Binding-site contacts:
Ligand atom N contacts residue ASP214 of chain 1.A at 3.8 Å.
Ligand atom N contacts residue THR115 of chain 1.A at 2.9 Å (h-bond).
Ligand atom CA contacts residue HIS87 of chain 1.A at 4.2 Å.
Ligand atom CD contacts residue TYR213 of chain 1.A at 3.6 Å (hydrophobic).
Ligand atom N contacts residue HIS87 of chain 1.A at 4.1 Å.
Ligand atom O contacts residue SER172 of chain 1.A at 4.0 Å.
Ligand atom N contacts residue SER113 of chain 1.A at 2.8 Å (h-bond).
Ligand atom OE1 contacts residue ASP214 of chain 1.A at 3.3 Å (salt-bridge).
Ligand atom CA contacts residue SER172 of chain 1.A at 3.3 Å.
Ligand atom OE1 contacts residue THR173 of chain 1.A at 2.5 Å (h-bond).
Ligand atom O contacts residue SER113 of chain 1.A at 3.5 Å (h-bond).
Ligand atom C contacts residue ARG120 of chain 1.A at 3.4 Å.
Ligand atom O contacts residue LEU114 of chain 1.A at 3.7 Å.
Ligand atom OXT contacts residue ARG120 of chain 1.A at 2.8 Å (salt-bridge).
Ligand atom OXT contacts residue GLY171 of chain 1.A at 3.5 Å.
Ligand atom OXT contacts residue HIS87 of chain 1.A at 3.6 Å.
Ligand atom N contacts residue TYR244 of chain 1.A at 4.1 Å.
Ligand atom CB contacts residue HIS87 of chain 1.A at 3.5 Å.
Ligand atom OXT contacts residue SER172 of chain 1.A at 2.8 Å (h-bond).
Ligand atom OE2 contacts residue TYR213 of chain 1.A at 4.0 Å.
Ligand atom CD contacts residue ASP214 of chain 1.A at 4.2 Å.
Ligand atom O contacts residue ARG120 of chain 1.A at 2.8 Å (salt-bridge).
Ligand atom CD contacts residue SER172 of chain 1.A at 4.0 Å.
Ligand atom CA contacts residue THR115 of chain 1.A at 3.4 Å.
Ligand atom OE2 contacts residue THR173 of chain 1.A at 3.4 Å (h-bond).
Ligand atom C contacts residue SER113 of chain 1.A at 4.2 Å.
Ligand atom CG contacts residue ASP214 of chain 1.A at 4.0 Å.
Ligand atom C contacts residue HIS87 of chain 1.A at 3.7 Å.
Ligand atom C contacts residue THR115 of chain 1.A at 3.6 Å.
Ligand atom CB contacts residue TYR213 of chain 1.A at 4.2 Å (hydrophobic).
Ligand atom OE1 contacts residue TYR213 of chain 1.A at 4.0 Å.
Ligand atom OE2 contacts residue SER172 of chain 1.A at 3.6 Å.
Ligand atom O contacts residue THR115 of chain 1.A at 2.9 Å (h-bond).
Ligand atom CG contacts residue TYR213 of chain 1.A at 3.4 Å (hydrophobic).
Ligand atom CD contacts residue THR173 of chain 1.A at 3.4 Å.
Ligand atom OE1 contacts residue SER172 of chain 1.A at 3.9 Å.
Ligand atom OE2 contacts residue GLY171 of chain 1.A at 3.6 Å.
Ligand atom O contacts residue HIS87 of chain 1.A at 3.5 Å.
Ligand atom CA contacts residue SER113 of chain 1.A at 3.9 Å.
Ligand atom C contacts residue SER172 of chain 1.A at 3.2 Å.

A small-molecule ligand and the protein it binds are described below.
Small molecule (SMILES): N[C@@H](CCC(=O)O)C(=O)O

Sequence of chain 1.A:
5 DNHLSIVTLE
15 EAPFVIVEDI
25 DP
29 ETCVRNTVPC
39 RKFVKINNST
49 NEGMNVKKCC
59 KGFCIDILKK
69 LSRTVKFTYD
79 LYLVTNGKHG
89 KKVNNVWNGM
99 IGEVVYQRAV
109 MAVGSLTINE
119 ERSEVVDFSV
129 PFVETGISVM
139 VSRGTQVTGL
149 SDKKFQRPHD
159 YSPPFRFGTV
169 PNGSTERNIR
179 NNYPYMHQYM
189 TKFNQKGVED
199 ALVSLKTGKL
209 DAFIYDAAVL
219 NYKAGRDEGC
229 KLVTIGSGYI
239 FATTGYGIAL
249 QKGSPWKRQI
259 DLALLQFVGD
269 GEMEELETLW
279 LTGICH